Binding-site contacts:
Ligand atom O3 contacts residue ARG109 of chain 1.D at 4.5 Å.
Ligand atom C7 contacts residue ARG109 of chain 1.D at 3.5 Å.
Ligand atom O7 contacts residue ARG109 of chain 1.D at 3.5 Å (salt-bridge).
Ligand atom C4 contacts residue ASN112 of chain 1.D at 4.1 Å.
Ligand atom C8 contacts residue ILE110 of chain 1.D at 3.9 Å (hydrophobic).
Ligand atom O5 contacts residue ASN112 of chain 1.D at 2.4 Å (h-bond).
Ligand atom C1 contacts residue ASN112 of chain 1.D at 1.4 Å.
Ligand atom C2 contacts residue ASN112 of chain 1.D at 2.4 Å.
Ligand atom C8 contacts residue ASN112 of chain 1.D at 3.8 Å.
Ligand atom C7 contacts residue ASN112 of chain 1.D at 3.4 Å.
Ligand atom C8 contacts residue ARG109 of chain 1.D at 3.3 Å.
Ligand atom C5 contacts residue ASN112 of chain 1.D at 3.7 Å.
Ligand atom N2 contacts residue ASN112 of chain 1.D at 2.9 Å (h-bond).
Ligand atom C3 contacts residue ASN112 of chain 1.D at 3.7 Å.
Ligand atom N2 contacts residue ARG109 of chain 1.D at 4.1 Å.
Ligand atom O7 contacts residue ASN112 of chain 1.D at 3.7 Å.

Sequence of chain 1.D:
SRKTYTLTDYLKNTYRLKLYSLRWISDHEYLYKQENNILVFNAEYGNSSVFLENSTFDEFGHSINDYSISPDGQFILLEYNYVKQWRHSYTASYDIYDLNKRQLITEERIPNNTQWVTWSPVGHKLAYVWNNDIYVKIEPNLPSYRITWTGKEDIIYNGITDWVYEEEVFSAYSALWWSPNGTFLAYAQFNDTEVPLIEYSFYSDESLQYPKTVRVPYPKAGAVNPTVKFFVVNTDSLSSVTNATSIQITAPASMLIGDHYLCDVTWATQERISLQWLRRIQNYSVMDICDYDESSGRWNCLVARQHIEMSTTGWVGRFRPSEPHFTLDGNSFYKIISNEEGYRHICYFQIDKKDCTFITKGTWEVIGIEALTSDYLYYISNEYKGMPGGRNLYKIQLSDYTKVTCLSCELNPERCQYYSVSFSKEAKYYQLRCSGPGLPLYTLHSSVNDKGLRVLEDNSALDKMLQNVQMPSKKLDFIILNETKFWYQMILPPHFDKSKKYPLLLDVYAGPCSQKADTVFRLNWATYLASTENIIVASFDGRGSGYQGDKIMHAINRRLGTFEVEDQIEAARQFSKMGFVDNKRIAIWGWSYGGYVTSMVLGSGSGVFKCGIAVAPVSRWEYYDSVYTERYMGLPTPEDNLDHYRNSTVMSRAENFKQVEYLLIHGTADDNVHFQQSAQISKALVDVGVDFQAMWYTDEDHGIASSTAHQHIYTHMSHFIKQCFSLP

The small molecule below binds the protein below.
Small molecule (SMILES): CC(=O)N[C@@H]1[C@@H](O)[C@H](O)[C@@H](CO)O[C@H]1O